Binding-site contacts:
Ligand atom C3 contacts residue ASN1048 of chain 1.D at 3.8 Å.
Ligand atom C5 contacts residue ASN1048 of chain 1.D at 3.6 Å.
Ligand atom C8 contacts residue ASN1048 of chain 1.D at 3.9 Å.
Ligand atom C2 contacts residue ASN1048 of chain 1.D at 2.5 Å.
Ligand atom C1 contacts residue ASN1048 of chain 1.D at 1.4 Å.
Ligand atom O5 contacts residue ASN1048 of chain 1.D at 2.4 Å (h-bond).
Ligand atom O6 contacts residue ALA680 of chain 1.D at 4.3 Å.
Ligand atom N2 contacts residue ASN1048 of chain 1.D at 2.7 Å (h-bond).
Ligand atom C4 contacts residue ASN1048 of chain 1.D at 4.2 Å.
Ligand atom C7 contacts residue ASN1048 of chain 1.D at 3.7 Å.

A protein and the small-molecule ligand that binds it are described below.
Small molecule (SMILES): CC(=O)N[C@@H]1[C@@H](O)[C@H](O)[C@@H](CO)O[C@H]1O

Sequence of chain 1.D:
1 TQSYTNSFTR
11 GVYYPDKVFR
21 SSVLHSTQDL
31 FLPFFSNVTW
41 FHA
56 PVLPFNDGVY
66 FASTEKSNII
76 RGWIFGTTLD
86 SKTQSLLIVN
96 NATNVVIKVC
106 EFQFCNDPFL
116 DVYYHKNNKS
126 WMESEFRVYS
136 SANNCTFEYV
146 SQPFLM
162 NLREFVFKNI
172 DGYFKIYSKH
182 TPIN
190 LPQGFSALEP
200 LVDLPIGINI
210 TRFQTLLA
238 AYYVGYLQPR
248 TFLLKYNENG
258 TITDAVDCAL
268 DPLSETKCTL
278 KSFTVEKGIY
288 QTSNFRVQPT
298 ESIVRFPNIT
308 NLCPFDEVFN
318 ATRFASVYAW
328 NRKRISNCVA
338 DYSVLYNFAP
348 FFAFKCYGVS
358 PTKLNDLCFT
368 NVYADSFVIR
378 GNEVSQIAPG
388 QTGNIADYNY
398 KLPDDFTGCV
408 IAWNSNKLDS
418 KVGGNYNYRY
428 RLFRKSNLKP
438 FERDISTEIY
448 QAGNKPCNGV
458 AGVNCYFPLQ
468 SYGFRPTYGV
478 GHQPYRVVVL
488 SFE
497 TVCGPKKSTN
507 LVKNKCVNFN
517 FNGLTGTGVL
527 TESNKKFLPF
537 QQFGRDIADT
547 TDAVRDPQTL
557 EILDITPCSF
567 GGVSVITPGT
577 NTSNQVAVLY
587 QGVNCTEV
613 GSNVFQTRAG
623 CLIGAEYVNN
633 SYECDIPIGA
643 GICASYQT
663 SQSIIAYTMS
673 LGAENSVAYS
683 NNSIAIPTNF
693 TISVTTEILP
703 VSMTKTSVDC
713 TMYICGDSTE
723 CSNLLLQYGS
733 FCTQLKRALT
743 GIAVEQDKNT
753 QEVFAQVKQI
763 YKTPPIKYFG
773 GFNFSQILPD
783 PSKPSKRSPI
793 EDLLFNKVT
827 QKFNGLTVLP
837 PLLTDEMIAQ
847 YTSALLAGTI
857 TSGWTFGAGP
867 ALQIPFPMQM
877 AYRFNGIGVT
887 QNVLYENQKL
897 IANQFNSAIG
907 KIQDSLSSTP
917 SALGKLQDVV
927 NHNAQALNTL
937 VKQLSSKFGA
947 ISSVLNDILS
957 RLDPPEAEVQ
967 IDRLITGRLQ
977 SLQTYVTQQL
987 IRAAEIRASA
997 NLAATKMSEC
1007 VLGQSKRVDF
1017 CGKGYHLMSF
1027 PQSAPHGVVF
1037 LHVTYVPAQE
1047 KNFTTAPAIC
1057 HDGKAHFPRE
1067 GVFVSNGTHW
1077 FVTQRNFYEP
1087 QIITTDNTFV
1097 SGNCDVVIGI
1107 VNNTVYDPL